The protein below binds the small molecule below.
Small molecule (SMILES): C[C@H](N)C(=O)N[C@H](C(=O)N1CCC[C@H]1C(=O)N[C@@H](C)C(=O)N[C@@H](CC1=CN=C2C=CC=CC12)C(=O)N[C@H](C=O)CC(N)=O)[C@@H](C)O

Sequence of chain 1.C:
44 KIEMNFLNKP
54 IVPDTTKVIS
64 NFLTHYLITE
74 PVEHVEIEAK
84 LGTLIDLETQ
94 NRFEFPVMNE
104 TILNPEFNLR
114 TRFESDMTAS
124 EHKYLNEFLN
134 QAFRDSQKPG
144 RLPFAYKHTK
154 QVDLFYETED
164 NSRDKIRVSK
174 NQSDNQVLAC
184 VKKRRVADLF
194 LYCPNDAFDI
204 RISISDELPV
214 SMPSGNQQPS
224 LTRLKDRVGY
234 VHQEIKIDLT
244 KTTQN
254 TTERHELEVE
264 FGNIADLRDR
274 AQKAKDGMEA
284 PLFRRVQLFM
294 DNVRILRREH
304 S

Binding-site contacts:
Ligand atom CH2 contacts residue LEU192 of chain 1.C at 3.9 Å (hydrophobic).
Ligand atom CE3 contacts residue PHE65 of chain 1.C at 3.5 Å (hydrophobic).
Ligand atom CZ2 contacts residue PHE65 of chain 1.C at 3.6 Å (hydrophobic).
Ligand atom CA contacts residue GLU109 of chain 1.C at 4.0 Å.
Ligand atom O contacts residue PHE110 of chain 1.C at 4.0 Å.
Ligand atom CZ3 contacts residue MET101 of chain 1.D at 3.7 Å (hydrophobic).
Ligand atom OD1 contacts residue ASN198 of chain 1.D at 4.0 Å.
Ligand atom CD contacts residue ASN107 of chain 1.C at 3.6 Å.
Ligand atom CE2 contacts residue PHE65 of chain 1.C at 3.7 Å (hydrophobic).
Ligand atom CH2 contacts residue VAL61 of chain 1.C at 4.3 Å (hydrophobic).
Ligand atom CG contacts residue MET101 of chain 1.D at 4.1 Å (hydrophobic).
Ligand atom CG contacts residue ASN64 of chain 1.C at 4.3 Å.
Ligand atom O contacts residue ASN107 of chain 1.C at 3.6 Å (h-bond).
Ligand atom CB contacts residue ASN64 of chain 1.C at 3.9 Å.
Ligand atom CB contacts residue PHE110 of chain 1.C at 4.1 Å (hydrophobic).
Ligand atom CE3 contacts residue ASN64 of chain 1.C at 4.0 Å.
Ligand atom CH2 contacts residue MET101 of chain 1.D at 3.6 Å (hydrophobic).
Ligand atom CD contacts residue GLU109 of chain 1.C at 3.8 Å.
Ligand atom CD2 contacts residue PHE65 of chain 1.C at 3.9 Å (hydrophobic).
Ligand atom CZ3 contacts residue PHE65 of chain 1.C at 3.7 Å (hydrophobic).
Ligand atom C contacts residue GLU109 of chain 1.C at 4.2 Å.
Ligand atom CB contacts residue HIS68 of chain 1.C at 3.6 Å.
Ligand atom CH2 contacts residue PHE65 of chain 1.C at 3.9 Å (hydrophobic).
Ligand atom N contacts residue GLU109 of chain 1.C at 3.8 Å.
Ligand atom CG contacts residue MET101 of chain 1.D at 3.6 Å (hydrophobic).
Ligand atom ND2 contacts residue ASN198 of chain 1.D at 3.6 Å.
Ligand atom CE3 contacts residue VAL61 of chain 1.C at 4.1 Å (hydrophobic).
Ligand atom CB contacts residue MET101 of chain 1.D at 4.2 Å (hydrophobic).
Ligand atom CD contacts residue MET101 of chain 1.D at 4.2 Å (hydrophobic).
Ligand atom CZ2 contacts residue LEU192 of chain 1.C at 4.0 Å (hydrophobic).
Ligand atom CB contacts residue GLU109 of chain 1.C at 4.2 Å.
Ligand atom CG contacts residue HIS68 of chain 1.C at 4.3 Å.
Ligand atom OD1 contacts residue MET101 of chain 1.D at 4.2 Å.
Ligand atom CZ3 contacts residue VAL61 of chain 1.C at 3.6 Å (hydrophobic).
Ligand atom OD1 contacts residue ASN64 of chain 1.C at 3.3 Å (h-bond).
Ligand atom OD1 contacts residue VAL61 of chain 1.C at 4.2 Å.
Ligand atom NE1 contacts residue PHE65 of chain 1.C at 4.0 Å.
Ligand atom CA contacts residue HIS68 of chain 1.C at 4.3 Å.
Ligand atom CG contacts residue ASN198 of chain 1.D at 4.3 Å.
Ligand atom O contacts residue ASN64 of chain 1.C at 3.1 Å.

Sequence of chain 1.D:
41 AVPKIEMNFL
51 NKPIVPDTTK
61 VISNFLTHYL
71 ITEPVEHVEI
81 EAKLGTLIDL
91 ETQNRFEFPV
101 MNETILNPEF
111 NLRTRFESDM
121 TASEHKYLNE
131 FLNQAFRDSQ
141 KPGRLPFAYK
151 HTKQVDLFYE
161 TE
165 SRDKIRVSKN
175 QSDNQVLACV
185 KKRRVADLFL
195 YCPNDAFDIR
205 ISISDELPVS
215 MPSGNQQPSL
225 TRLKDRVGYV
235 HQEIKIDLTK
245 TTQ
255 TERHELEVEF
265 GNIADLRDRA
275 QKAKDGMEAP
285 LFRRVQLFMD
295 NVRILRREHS